Binding-site contacts:
Ligand atom C4 contacts residue ASN23 of chain 1.C at 4.2 Å.
Ligand atom O7 contacts residue TYR138 of chain 1.C at 3.4 Å.
Ligand atom C8 contacts residue TRP82 of chain 1.C at 3.8 Å (hydrophobic).
Ligand atom C1 contacts residue ASN23 of chain 1.C at 1.4 Å.
Ligand atom C3 contacts residue TYR138 of chain 1.C at 4.2 Å (hydrophobic).
Ligand atom O5 contacts residue TYR138 of chain 1.C at 3.7 Å.
Ligand atom C1 contacts residue ALA137 of chain 1.C at 3.3 Å (hydrophobic).
Ligand atom C7 contacts residue TRP82 of chain 1.C at 3.9 Å (hydrophobic).
Ligand atom C1 contacts residue TYR138 of chain 1.C at 3.7 Å (hydrophobic).
Ligand atom C7 contacts residue TYR146 of chain 1.C at 4.0 Å (hydrophobic).
Ligand atom O4 contacts residue TYR138 of chain 1.C at 3.5 Å.
Ligand atom C7 contacts residue ASN23 of chain 1.C at 3.6 Å.
Ligand atom N2 contacts residue ALA137 of chain 1.C at 3.1 Å (h-bond).
Ligand atom C3 contacts residue ASN23 of chain 1.C at 3.8 Å.
Ligand atom C1 contacts residue TYR138 of chain 1.C at 3.8 Å (hydrophobic).
Ligand atom C3 contacts residue ALA137 of chain 1.C at 3.4 Å (hydrophobic).
Ligand atom C2 contacts residue ASN23 of chain 1.C at 2.5 Å.
Ligand atom O3 contacts residue TYR146 of chain 1.C at 3.8 Å.
Ligand atom C5 contacts residue ASN23 of chain 1.C at 3.6 Å.
Ligand atom C5 contacts residue TYR138 of chain 1.C at 3.9 Å (hydrophobic).
Ligand atom C5 contacts residue TYR138 of chain 1.C at 3.6 Å (hydrophobic).
Ligand atom O5 contacts residue ALA137 of chain 1.C at 4.3 Å.
Ligand atom C6 contacts residue TRP82 of chain 1.C at 4.2 Å (hydrophobic).
Ligand atom C2 contacts residue ALA137 of chain 1.C at 3.5 Å (hydrophobic).
Ligand atom C3 contacts residue TYR146 of chain 1.C at 4.1 Å (hydrophobic).
Ligand atom N2 contacts residue TYR146 of chain 1.C at 3.7 Å.
Ligand atom C8 contacts residue ASN23 of chain 1.C at 3.5 Å.
Ligand atom O5 contacts residue TYR138 of chain 1.C at 3.3 Å.
Ligand atom C6 contacts residue TYR138 of chain 1.C at 3.8 Å (hydrophobic).
Ligand atom O7 contacts residue TYR146 of chain 1.C at 3.3 Å (h-bond).
Ligand atom C5 contacts residue TRP82 of chain 1.C at 4.2 Å (hydrophobic).
Ligand atom O3 contacts residue TYR138 of chain 1.C at 3.9 Å.
Ligand atom C2 contacts residue TYR138 of chain 1.C at 3.8 Å (hydrophobic).
Ligand atom O7 contacts residue TRP82 of chain 1.C at 3.1 Å (h-bond).
Ligand atom N2 contacts residue ASN23 of chain 1.C at 2.9 Å (h-bond).
Ligand atom C4 contacts residue TYR138 of chain 1.C at 3.6 Å (hydrophobic).
Ligand atom C6 contacts residue TYR138 of chain 1.C at 4.3 Å (hydrophobic).
Ligand atom C5 contacts residue ALA137 of chain 1.C at 4.2 Å (hydrophobic).
Ligand atom C7 contacts residue ALA137 of chain 1.C at 4.2 Å (hydrophobic).
Ligand atom O5 contacts residue ASN23 of chain 1.C at 2.3 Å (h-bond).

The small molecule below binds the protein below.
Small molecule (SMILES): CC(=O)N[C@H]1[C@H](O[C@H]2[C@H](O)[C@@H](NC(C)=O)CO[C@@H]2CO)O[C@H](CO)[C@@H](O[C@@H]2O[C@H](CO[C@H]3O[C@H](CO)[C@@H](O)[C@H](O)[C@@H]3O)[C@@H](O)[C@H](O)[C@@H]2O)[C@@H]1O

Sequence of chain 1.C:
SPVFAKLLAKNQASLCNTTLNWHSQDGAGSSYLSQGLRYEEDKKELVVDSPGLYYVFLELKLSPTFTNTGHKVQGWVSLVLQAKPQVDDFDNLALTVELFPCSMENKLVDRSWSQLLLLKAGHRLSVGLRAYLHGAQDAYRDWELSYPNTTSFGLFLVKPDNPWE